Binding-site contacts:
Ligand atom N2 contacts residue ASN396 of chain 1.F at 2.9 Å (h-bond).
Ligand atom O5 contacts residue ASN396 of chain 1.F at 2.5 Å (h-bond).
Ligand atom C1 contacts residue ASN396 of chain 1.F at 1.5 Å.
Ligand atom C3 contacts residue ASN396 of chain 1.F at 3.9 Å.
Ligand atom C5 contacts residue ASN396 of chain 1.F at 3.8 Å.
Ligand atom C2 contacts residue ASN396 of chain 1.F at 2.5 Å.
Ligand atom C8 contacts residue ASN396 of chain 1.F at 4.4 Å.
Ligand atom C4 contacts residue ASN396 of chain 1.F at 4.3 Å.
Ligand atom C7 contacts residue ASN396 of chain 1.F at 3.3 Å.
Ligand atom O7 contacts residue ASN396 of chain 1.F at 3.3 Å (h-bond).

Sequence of chain 1.F:
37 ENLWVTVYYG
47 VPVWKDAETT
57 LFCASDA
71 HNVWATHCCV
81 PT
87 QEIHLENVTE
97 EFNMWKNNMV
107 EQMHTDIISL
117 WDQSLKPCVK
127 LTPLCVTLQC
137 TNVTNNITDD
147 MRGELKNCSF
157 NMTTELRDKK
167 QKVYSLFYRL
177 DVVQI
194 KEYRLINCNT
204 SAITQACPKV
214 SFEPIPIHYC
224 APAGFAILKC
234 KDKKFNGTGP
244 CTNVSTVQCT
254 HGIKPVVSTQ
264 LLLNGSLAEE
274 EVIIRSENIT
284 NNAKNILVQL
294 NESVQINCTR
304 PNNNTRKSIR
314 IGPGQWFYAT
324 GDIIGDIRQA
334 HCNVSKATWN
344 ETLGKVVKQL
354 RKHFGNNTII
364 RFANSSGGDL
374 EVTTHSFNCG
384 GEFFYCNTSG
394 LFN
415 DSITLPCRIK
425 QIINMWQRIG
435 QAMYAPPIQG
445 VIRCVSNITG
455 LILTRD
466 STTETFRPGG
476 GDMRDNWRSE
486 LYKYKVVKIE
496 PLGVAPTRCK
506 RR

The protein below binds the small molecule below.
Small molecule (SMILES): CC(=O)N[C@@H]1[C@@H](O)[C@H](O)[C@@H](CO)O[C@H]1O